This protein binds this small molecule.
Small molecule (SMILES): CC(=O)N[C@H]1[C@H](O[C@H]2[C@H](O)[C@@H](NC(C)=O)CO[C@@H]2CO)O[C@H](CO)[C@@H](O)[C@@H]1O

Sequence of chain 4.A:
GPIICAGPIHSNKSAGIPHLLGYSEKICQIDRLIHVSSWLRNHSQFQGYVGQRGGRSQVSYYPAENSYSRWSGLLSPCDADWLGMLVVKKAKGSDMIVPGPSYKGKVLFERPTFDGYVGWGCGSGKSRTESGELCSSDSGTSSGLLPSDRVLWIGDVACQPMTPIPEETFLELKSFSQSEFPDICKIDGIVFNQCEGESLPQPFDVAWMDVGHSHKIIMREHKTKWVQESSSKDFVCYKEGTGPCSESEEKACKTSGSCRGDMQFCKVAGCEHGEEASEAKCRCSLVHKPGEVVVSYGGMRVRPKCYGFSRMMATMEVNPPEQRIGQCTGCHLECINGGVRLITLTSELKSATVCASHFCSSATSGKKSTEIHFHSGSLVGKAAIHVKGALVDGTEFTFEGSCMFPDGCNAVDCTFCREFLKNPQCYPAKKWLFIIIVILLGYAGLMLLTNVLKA

Binding-site contacts:
Ligand atom C4 contacts residue ASN33 of chain 4.A at 4.2 Å.
Ligand atom N2 contacts residue SER35 of chain 4.A at 4.3 Å.
Ligand atom C4 contacts residue HIS31 of chain 4.A at 3.9 Å.
Ligand atom C3 contacts residue ASN33 of chain 4.A at 4.1 Å.
Ligand atom C4 contacts residue SER35 of chain 4.A at 3.8 Å.
Ligand atom C2 contacts residue HIS31 of chain 4.A at 4.5 Å.
Ligand atom C5 contacts residue HIS31 of chain 4.A at 4.1 Å.
Ligand atom C1 contacts residue SER35 of chain 4.A at 3.4 Å.
Ligand atom O6 contacts residue SER35 of chain 4.A at 2.5 Å (h-bond).
Ligand atom O5 contacts residue ASN33 of chain 4.A at 3.4 Å (h-bond).
Ligand atom O5 contacts residue SER35 of chain 4.A at 3.0 Å (h-bond).
Ligand atom C3 contacts residue SER35 of chain 4.A at 4.1 Å.
Ligand atom C5 contacts residue SER35 of chain 4.A at 3.9 Å.
Ligand atom C3 contacts residue HIS31 of chain 4.A at 3.5 Å.
Ligand atom O3 contacts residue ASN33 of chain 4.A at 3.2 Å (h-bond).
Ligand atom O3 contacts residue HIS31 of chain 4.A at 4.1 Å.
Ligand atom O4 contacts residue HIS31 of chain 4.A at 3.5 Å (h-bond).
Ligand atom C2 contacts residue ASN33 of chain 4.A at 4.4 Å.
Ligand atom C2 contacts residue SER35 of chain 4.A at 3.3 Å.
Ligand atom C6 contacts residue SER35 of chain 4.A at 3.5 Å.
Ligand atom C5 contacts residue ASN33 of chain 4.A at 3.4 Å.
Ligand atom C6 contacts residue GLY37 of chain 4.A at 4.1 Å.
Ligand atom C6 contacts residue ASN33 of chain 4.A at 3.6 Å.
Ligand atom O7 contacts residue SER35 of chain 4.A at 3.7 Å.
Ligand atom O6 contacts residue GLY37 of chain 4.A at 3.1 Å (h-bond).
Ligand atom O6 contacts residue ALA36 of chain 4.A at 3.5 Å.
Ligand atom C7 contacts residue SER35 of chain 4.A at 4.4 Å.
Ligand atom C1 contacts residue ASN33 of chain 4.A at 4.0 Å.